Binding-site contacts:
Ligand atom C13 contacts residue ASP72 of chain 3.B at 3.6 Å.
Ligand atom C15 contacts residue SO41 of chain 3.H at 3.4 Å.
Ligand atom C14 contacts residue SER71 of chain 3.B at 3.7 Å.
Ligand atom CL contacts residue SO41 of chain 3.J at 3.5 Å.
Ligand atom CL contacts residue MET74 of chain 3.B at 3.3 Å.
Ligand atom C1 contacts residue LEU102 of chain 3.B at 3.7 Å (hydrophobic).
Ligand atom C14 contacts residue ASP72 of chain 3.B at 3.1 Å.
Ligand atom C18 contacts residue MET74 of chain 3.B at 3.7 Å (hydrophobic).
Ligand atom N9 contacts residue LEU73 of chain 3.B at 3.4 Å.
Ligand atom C10 contacts residue LEU102 of chain 3.B at 3.7 Å (hydrophobic).
Ligand atom C1 contacts residue VAL135 of chain 2.B at 3.6 Å (hydrophobic).
Ligand atom CL contacts residue GLY9 of chain 3.B at 3.5 Å.
Ligand atom C20 contacts residue SER39 of chain 3.B at 3.1 Å.
Ligand atom C10 contacts residue MET105 of chain 3.B at 3.3 Å (hydrophobic).
Ligand atom C21 contacts residue SER39 of chain 3.B at 3.6 Å.
Ligand atom N12 contacts residue ASP72 of chain 3.B at 2.9 Å (salt-bridge).
Ligand atom C15 contacts residue SER39 of chain 3.B at 3.7 Å.
Ligand atom C10 contacts residue ASN106 of chain 3.B at 3.5 Å.
Ligand atom N23 contacts residue SO41 of chain 3.H at 3.1 Å (h-bond).
Ligand atom C10 contacts residue VAL135 of chain 2.B at 3.7 Å (hydrophobic).
Ligand atom C2 contacts residue LEU131 of chain 2.B at 3.7 Å (hydrophobic).
Ligand atom N6 contacts residue LEU73 of chain 3.B at 3.7 Å.
Ligand atom C17 contacts residue MET74 of chain 3.B at 3.7 Å (hydrophobic).
Ligand atom C14 contacts residue PHE70 of chain 3.B at 3.7 Å (hydrophobic).
Ligand atom N23 contacts residue ALA38 of chain 3.B at 3.5 Å (h-bond).
Ligand atom N7 contacts residue GLU134 of chain 2.B at 3.2 Å (salt-bridge).
Ligand atom C16 contacts residue ALA37 of chain 3.B at 3.6 Å (hydrophobic).
Ligand atom C19 contacts residue SER39 of chain 3.B at 3.6 Å.
Ligand atom C18 contacts residue ALA37 of chain 3.B at 3.4 Å (hydrophobic).
Ligand atom C19 contacts residue ALA37 of chain 3.B at 3.7 Å (hydrophobic).
Ligand atom N23 contacts residue SER39 of chain 3.B at 2.9 Å (h-bond).
Ligand atom C19 contacts residue SO41 of chain 3.J at 3.4 Å.
Ligand atom O11 contacts residue GLU134 of chain 2.B at 2.8 Å.
Ligand atom C17 contacts residue ALA37 of chain 3.B at 3.4 Å (hydrophobic).
Ligand atom C13 contacts residue SO41 of chain 3.H at 3.6 Å.
Ligand atom C3 contacts residue GLU134 of chain 2.B at 3.3 Å.
Ligand atom C21 contacts residue SO41 of chain 3.H at 3.2 Å.
Ligand atom C2 contacts residue LEU102 of chain 3.B at 3.4 Å (hydrophobic).
Ligand atom N12 contacts residue MET74 of chain 3.B at 3.7 Å.
Ligand atom N9 contacts residue MET74 of chain 3.B at 2.9 Å (h-bond).

Sequence of chain 2.B:
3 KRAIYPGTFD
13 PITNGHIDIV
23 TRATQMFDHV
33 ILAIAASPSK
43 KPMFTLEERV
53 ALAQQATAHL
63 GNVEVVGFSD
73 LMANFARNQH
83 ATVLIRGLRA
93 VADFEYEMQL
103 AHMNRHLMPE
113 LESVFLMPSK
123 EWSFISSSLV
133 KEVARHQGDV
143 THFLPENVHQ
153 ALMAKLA

The small molecule below binds the protein below.
Small molecule (SMILES): CC1=Nc2nc(N[C@H](CC#N)c3cccc(Cl)c3)nn2C(=O)C1

Sequence of chain 3.B:
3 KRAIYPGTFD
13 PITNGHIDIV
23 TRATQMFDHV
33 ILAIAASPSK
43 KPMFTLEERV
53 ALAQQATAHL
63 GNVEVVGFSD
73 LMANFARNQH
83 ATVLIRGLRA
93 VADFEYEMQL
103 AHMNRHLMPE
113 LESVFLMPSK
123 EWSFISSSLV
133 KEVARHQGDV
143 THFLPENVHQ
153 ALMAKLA